Sequence of chain 2.A:
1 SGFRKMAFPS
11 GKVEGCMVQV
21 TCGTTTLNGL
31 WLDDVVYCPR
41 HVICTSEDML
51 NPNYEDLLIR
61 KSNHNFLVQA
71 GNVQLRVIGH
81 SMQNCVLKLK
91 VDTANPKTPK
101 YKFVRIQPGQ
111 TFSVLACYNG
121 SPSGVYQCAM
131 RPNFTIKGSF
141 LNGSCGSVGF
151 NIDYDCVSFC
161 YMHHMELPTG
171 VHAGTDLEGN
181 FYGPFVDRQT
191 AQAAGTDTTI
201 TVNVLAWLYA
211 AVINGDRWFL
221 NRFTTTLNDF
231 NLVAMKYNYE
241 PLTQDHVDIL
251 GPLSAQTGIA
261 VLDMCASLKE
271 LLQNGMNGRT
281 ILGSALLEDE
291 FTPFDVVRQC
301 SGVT

Binding-site contacts:
Ligand atom N contacts residue HIS41 of chain 2.A at 3.6 Å.
Ligand atom C2 contacts residue THR24 of chain 2.A at 4.4 Å.
Ligand atom C6 contacts residue HIS41 of chain 2.A at 4.2 Å.
Ligand atom N1 contacts residue THR25 of chain 2.A at 4.3 Å.
Ligand atom O contacts residue CYS44 of chain 2.A at 4.2 Å.
Ligand atom S contacts residue GLY143 of chain 2.A at 3.3 Å (h-bond).
Ligand atom C5 contacts residue THR25 of chain 2.A at 4.0 Å.
Ligand atom C7 contacts residue CYS145 of chain 2.A at 2.8 Å (hydrophobic).
Ligand atom N1 contacts residue HIS41 of chain 2.A at 4.1 Å.
Ligand atom C7 contacts residue SER144 of chain 2.A at 4.2 Å.
Ligand atom C5 contacts residue THR26 of chain 2.A at 3.8 Å.
Ligand atom N contacts residue CYS145 of chain 2.A at 3.4 Å (h-bond).
Ligand atom C contacts residue THR25 of chain 2.A at 4.2 Å.
Ligand atom C8 contacts residue SER144 of chain 2.A at 4.3 Å.
Ligand atom C7 contacts residue HIS41 of chain 2.A at 4.3 Å.
Ligand atom C2 contacts residue THR25 of chain 2.A at 3.8 Å.
Ligand atom C contacts residue SER46 of chain 2.A at 3.1 Å.
Ligand atom C3 contacts residue THR24 of chain 2.A at 3.9 Å.
Ligand atom C8 contacts residue HIS41 of chain 2.A at 4.4 Å.
Ligand atom C4 contacts residue THR25 of chain 2.A at 4.2 Å.
Ligand atom S contacts residue ASN142 of chain 2.A at 4.4 Å.
Ligand atom C3 contacts residue THR26 of chain 2.A at 4.3 Å.
Ligand atom O1 contacts residue LEU141 of chain 2.A at 4.2 Å.
Ligand atom C8 contacts residue HIS163 of chain 2.A at 4.2 Å.
Ligand atom C8 contacts residue HIS164 of chain 2.A at 4.0 Å.
Ligand atom C8 contacts residue CYS145 of chain 2.A at 1.8 Å (hydrophobic).
Ligand atom S contacts residue THR26 of chain 2.A at 3.5 Å (h-bond).
Ligand atom O contacts residue THR25 of chain 2.A at 4.1 Å.
Ligand atom C1 contacts residue THR25 of chain 2.A at 3.6 Å.
Ligand atom C contacts residue CYS44 of chain 2.A at 3.9 Å (hydrophobic).
Ligand atom O1 contacts residue SER144 of chain 2.A at 3.1 Å (h-bond).
Ligand atom C9 contacts residue THR25 of chain 2.A at 3.7 Å.
Ligand atom O1 contacts residue ASN142 of chain 2.A at 3.8 Å.
Ligand atom C3 contacts residue THR25 of chain 2.A at 3.9 Å.
Ligand atom C contacts residue THR45 of chain 2.A at 3.4 Å.
Ligand atom O1 contacts residue GLY143 of chain 2.A at 2.8 Å (h-bond).
Ligand atom C6 contacts residue GLY143 of chain 2.A at 4.4 Å.
Ligand atom C7 contacts residue GLY143 of chain 2.A at 3.9 Å.
Ligand atom O1 contacts residue CYS145 of chain 2.A at 3.1 Å (h-bond).
Ligand atom C4 contacts residue THR26 of chain 2.A at 3.7 Å.

This small molecule binds to this protein.
Small molecule (SMILES): COc1cccc2sc(NC(C)=O)nc12